The protein below binds the small molecule below.
Small molecule (SMILES): NC[C@H]1O[C@H](O[C@H]2[C@H](O[C@@H]3O[C@H](CO)[C@@H](O)[C@H](N)[C@H]3O)[C@@H](O)[C@H](N)C[C@@H]2N)[C@H](N)[C@@H](O)[C@@H]1O

Sequence of chain 1.AC:
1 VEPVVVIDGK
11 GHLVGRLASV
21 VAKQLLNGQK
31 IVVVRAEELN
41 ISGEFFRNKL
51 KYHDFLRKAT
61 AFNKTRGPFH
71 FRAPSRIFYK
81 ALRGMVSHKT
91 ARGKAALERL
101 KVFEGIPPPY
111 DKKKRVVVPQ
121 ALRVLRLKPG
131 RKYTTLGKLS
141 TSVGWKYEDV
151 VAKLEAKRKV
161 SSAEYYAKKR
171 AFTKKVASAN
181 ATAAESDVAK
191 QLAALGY

Binding-site contacts:
Ligand atom C6 contacts residue ARG170 of chain 1.AC at 3.9 Å.
Ligand atom O2 contacts residue ARG170 of chain 1.AC at 4.0 Å.
Ligand atom N2 contacts residue ARG170 of chain 1.AC at 3.9 Å.